Binding-site contacts:
Ligand atom O3' contacts residue LYS979 of chain 1.B at 3.3 Å (salt-bridge).
Ligand atom C2' contacts residue ASP485 of chain 1.A at 3.6 Å.
Ligand atom C3' contacts residue APC1 of chain 1.P at 3.4 Å.
Ligand atom O2' contacts residue ARG446 of chain 1.A at 3.2 Å (salt-bridge).
Ligand atom O2' contacts residue ASP485 of chain 1.A at 2.7 Å (salt-bridge).
Ligand atom P contacts residue LYS987 of chain 1.B at 3.6 Å.
Ligand atom C2 contacts residue APC1 of chain 1.P at 3.8 Å.
Ligand atom O2' contacts residue LYS1102 of chain 1.B at 3.7 Å.
Ligand atom C5' contacts residue GLN481 of chain 1.B at 3.8 Å.
Ligand atom C3' contacts residue ASP485 of chain 1.A at 3.4 Å.
Ligand atom C6 contacts residue APC1 of chain 1.P at 3.5 Å.
Ligand atom C5' contacts residue GLN776 of chain 1.B at 3.5 Å.
Ligand atom N1 contacts residue APC1 of chain 1.P at 3.6 Å.
Ligand atom C3' contacts residue MG1 of chain 1.S at 3.3 Å.
Ligand atom OP1 contacts residue LYS979 of chain 1.B at 3.4 Å (salt-bridge).
Ligand atom O2' contacts residue MG1 of chain 1.S at 3.4 Å.
Ligand atom O3' contacts residue GLN776 of chain 1.B at 3.4 Å (h-bond).
Ligand atom OP1 contacts residue LYS987 of chain 1.B at 2.7 Å (salt-bridge).
Ligand atom OP1 contacts residue ARG497 of chain 1.B at 3.5 Å (salt-bridge).
Ligand atom C4' contacts residue MG1 of chain 1.S at 3.9 Å.
Ligand atom O3' contacts residue GLN481 of chain 1.B at 3.6 Å.
Ligand atom C5 contacts residue APC1 of chain 1.P at 3.8 Å.
Ligand atom O2' contacts residue GLN776 of chain 1.B at 3.2 Å (h-bond).
Ligand atom C5' contacts residue HIS1097 of chain 1.B at 3.9 Å.
Ligand atom O2' contacts residue APC1 of chain 1.P at 3.5 Å (h-bond).
Ligand atom OP1 contacts residue GLN776 of chain 1.B at 3.4 Å (h-bond).
Ligand atom C3' contacts residue ASP483 of chain 1.A at 3.6 Å.
Ligand atom OP2 contacts residue LYS987 of chain 1.B at 3.9 Å.
Ligand atom O3' contacts residue ASP483 of chain 1.A at 2.8 Å (salt-bridge).
Ligand atom C4' contacts residue ASP483 of chain 1.A at 3.5 Å.
Ligand atom C2' contacts residue APC1 of chain 1.P at 3.4 Å.
Ligand atom O3' contacts residue APC1 of chain 1.P at 2.7 Å (h-bond).
Ligand atom O3' contacts residue MG1 of chain 1.S at 1.9 Å.
Ligand atom C2' contacts residue MG1 of chain 1.S at 3.9 Å.
Ligand atom C4' contacts residue ASP485 of chain 1.A at 3.3 Å.
Ligand atom C5' contacts residue ASP483 of chain 1.A at 3.4 Å.
Ligand atom O3' contacts residue ASP485 of chain 1.A at 2.9 Å (salt-bridge).
Ligand atom C4' contacts residue HIS1097 of chain 1.B at 3.6 Å.
Ligand atom OP1 contacts residue GLN481 of chain 1.B at 3.9 Å.
Ligand atom N6 contacts residue APC1 of chain 1.P at 3.3 Å (h-bond).

Sequence of chain 1.B:
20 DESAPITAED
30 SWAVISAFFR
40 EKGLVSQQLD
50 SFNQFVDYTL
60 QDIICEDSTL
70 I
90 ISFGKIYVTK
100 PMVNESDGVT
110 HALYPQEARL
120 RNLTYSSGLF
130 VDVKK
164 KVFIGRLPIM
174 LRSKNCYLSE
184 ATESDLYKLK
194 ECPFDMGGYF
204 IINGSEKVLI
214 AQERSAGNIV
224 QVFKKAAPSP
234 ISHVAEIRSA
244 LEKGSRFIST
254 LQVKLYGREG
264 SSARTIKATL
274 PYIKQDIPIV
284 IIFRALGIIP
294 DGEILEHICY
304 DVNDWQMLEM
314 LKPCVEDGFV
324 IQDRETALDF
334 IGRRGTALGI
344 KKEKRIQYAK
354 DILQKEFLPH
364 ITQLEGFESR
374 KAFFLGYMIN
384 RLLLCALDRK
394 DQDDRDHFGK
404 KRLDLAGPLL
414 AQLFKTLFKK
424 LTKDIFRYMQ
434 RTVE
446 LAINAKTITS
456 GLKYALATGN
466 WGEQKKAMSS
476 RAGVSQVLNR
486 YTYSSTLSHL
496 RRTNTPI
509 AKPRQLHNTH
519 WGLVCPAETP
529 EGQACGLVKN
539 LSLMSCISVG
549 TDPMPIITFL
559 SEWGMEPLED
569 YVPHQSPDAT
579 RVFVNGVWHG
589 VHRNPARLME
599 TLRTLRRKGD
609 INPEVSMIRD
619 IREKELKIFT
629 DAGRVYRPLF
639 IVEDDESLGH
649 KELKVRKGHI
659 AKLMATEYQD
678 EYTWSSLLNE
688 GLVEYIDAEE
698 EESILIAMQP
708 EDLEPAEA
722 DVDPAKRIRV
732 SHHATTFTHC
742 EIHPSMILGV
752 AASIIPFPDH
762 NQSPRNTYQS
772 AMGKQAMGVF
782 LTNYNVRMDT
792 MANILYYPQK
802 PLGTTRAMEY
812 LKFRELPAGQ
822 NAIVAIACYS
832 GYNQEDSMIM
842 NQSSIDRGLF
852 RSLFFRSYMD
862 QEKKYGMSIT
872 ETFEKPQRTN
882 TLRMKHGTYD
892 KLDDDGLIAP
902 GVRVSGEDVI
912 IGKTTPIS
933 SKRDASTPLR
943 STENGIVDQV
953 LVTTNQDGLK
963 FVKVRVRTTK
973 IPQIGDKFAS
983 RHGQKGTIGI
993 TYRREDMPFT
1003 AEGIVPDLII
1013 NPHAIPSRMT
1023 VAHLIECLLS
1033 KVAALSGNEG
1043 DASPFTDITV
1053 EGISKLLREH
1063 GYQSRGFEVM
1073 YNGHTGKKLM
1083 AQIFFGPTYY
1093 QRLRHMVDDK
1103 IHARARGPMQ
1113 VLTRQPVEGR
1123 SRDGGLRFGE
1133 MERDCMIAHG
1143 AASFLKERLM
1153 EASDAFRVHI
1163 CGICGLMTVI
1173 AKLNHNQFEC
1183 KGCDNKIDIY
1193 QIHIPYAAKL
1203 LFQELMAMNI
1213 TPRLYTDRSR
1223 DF

Sequence of chain 1.A:
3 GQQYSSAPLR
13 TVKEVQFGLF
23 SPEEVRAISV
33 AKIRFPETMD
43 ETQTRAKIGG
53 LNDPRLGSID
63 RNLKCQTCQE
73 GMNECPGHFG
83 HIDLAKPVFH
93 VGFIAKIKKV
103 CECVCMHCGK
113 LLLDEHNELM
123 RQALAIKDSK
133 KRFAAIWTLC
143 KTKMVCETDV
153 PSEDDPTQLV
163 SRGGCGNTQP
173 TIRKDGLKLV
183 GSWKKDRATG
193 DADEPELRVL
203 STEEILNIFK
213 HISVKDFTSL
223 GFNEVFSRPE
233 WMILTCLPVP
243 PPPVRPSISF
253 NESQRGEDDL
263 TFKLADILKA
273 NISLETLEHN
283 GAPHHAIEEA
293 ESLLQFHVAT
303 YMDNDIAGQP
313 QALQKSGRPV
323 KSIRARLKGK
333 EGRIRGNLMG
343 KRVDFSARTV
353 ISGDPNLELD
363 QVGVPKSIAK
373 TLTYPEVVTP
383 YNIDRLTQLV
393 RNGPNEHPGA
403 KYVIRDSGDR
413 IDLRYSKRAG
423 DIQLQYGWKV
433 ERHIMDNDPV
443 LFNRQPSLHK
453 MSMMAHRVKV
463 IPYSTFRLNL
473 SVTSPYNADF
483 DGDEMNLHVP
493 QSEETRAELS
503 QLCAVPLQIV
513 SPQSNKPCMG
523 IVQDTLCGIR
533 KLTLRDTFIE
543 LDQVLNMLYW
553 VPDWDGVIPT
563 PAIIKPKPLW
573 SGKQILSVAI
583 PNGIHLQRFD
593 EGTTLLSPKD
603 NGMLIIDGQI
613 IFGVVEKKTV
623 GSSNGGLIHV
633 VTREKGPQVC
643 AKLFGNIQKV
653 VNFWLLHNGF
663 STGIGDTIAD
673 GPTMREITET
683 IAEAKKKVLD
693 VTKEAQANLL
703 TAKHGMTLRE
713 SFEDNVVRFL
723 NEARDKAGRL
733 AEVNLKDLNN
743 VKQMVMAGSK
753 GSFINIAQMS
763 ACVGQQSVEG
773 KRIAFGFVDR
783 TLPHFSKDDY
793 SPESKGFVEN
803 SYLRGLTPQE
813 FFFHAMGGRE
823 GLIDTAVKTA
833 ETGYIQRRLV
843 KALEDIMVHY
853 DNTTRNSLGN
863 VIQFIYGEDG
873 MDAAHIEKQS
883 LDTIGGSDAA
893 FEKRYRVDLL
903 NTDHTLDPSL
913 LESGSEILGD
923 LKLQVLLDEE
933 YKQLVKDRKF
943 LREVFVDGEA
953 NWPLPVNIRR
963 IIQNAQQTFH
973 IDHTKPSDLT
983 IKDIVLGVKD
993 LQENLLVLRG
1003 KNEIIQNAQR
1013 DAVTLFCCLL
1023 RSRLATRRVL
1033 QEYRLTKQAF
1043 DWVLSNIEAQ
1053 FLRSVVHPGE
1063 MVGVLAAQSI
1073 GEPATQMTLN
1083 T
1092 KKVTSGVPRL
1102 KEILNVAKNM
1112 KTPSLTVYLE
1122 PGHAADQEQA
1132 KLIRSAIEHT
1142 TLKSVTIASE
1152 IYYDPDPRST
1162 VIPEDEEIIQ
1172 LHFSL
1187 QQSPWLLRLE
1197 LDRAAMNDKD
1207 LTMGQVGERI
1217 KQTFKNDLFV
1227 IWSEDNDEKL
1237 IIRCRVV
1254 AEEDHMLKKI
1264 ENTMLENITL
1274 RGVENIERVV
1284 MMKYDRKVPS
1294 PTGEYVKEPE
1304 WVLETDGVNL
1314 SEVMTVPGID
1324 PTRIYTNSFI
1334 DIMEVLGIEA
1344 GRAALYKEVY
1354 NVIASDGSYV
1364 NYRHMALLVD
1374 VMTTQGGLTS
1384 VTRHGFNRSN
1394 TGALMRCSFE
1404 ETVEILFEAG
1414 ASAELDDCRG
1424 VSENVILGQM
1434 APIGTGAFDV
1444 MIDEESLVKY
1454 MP

The protein below binds the small molecule below.
Small molecule (SMILES): Nc1ccn([C@@H]2O[C@H](COP(=O)=O)[C@@H](O[P](=O)(O)OC[C@H]3O[C@@H](n4ccc(N)nc4=O)[C@H](O)[C@@H]3O[P](=O)(O)OC[C@H]3O[C@@H](n4cnc5c(N)ncnc54)[C@H](O)[C@@H]3O[P](=O)(O)OC[C@H]3O[C@@H](n4cnc5c(=O)nc(N)[nH]c54)[C@H](O)[C@@H]3O[P](=O)(O)OC[C@H]3O[C@@H](n4cnc5c(=O)nc(N)[nH]c54)[C@H](O)[C@@H]3O[P](=O)(O)OC[C@H]3O[C@@H](n4cnc5c(N)ncnc54)[C@H](O)[C@@H]3O)[C@H]2O)c(=O)n1